Sequence of chain 35.B:
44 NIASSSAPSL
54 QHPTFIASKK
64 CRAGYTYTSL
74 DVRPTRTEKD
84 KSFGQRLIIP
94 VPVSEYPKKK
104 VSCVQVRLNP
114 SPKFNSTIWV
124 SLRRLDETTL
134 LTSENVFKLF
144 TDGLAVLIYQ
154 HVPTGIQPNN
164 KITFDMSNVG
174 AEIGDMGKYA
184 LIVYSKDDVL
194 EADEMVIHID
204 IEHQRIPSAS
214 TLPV

Binding-site contacts:
Ligand atom OP1 contacts residue ARG208 of chain 34.C at 4.1 Å.
Ligand atom O2' contacts residue GLY67 of chain 35.B at 3.3 Å (h-bond).
Ligand atom N3 contacts residue ARG65 of chain 35.B at 4.1 Å.
Ligand atom O2' contacts residue ARG208 of chain 35.B at 4.1 Å.
Ligand atom P contacts residue ARG208 of chain 34.C at 4.5 Å.
Ligand atom O2' contacts residue ARG65 of chain 35.B at 4.3 Å.
Ligand atom O5' contacts residue ARG208 of chain 34.C at 4.0 Å.
Ligand atom OP1 contacts residue SER211 of chain 35.B at 4.3 Å.
Ligand atom OP1 contacts residue ARG208 of chain 35.B at 4.1 Å.
Ligand atom C1' contacts residue GLY67 of chain 35.B at 4.4 Å.
Ligand atom O2' contacts residue ALA66 of chain 35.B at 3.6 Å.
Ligand atom OP2 contacts residue ARG208 of chain 34.C at 4.4 Å.

The protein below binds the small molecule below.
Small molecule (SMILES): Nc1ncnc2c1ncn2[C@@H]1O[C@H](CO[P](=O)(O)O[C@H]2[C@@H](O)[C@H](n3cnc4c(N)ncnc43)O[C@@H]2CO[P](=O)(O)O[C@H]2[C@@H](O)[C@H](n3cnc4c(N)ncnc43)O[C@@H]2CO)[C@@H](O)[C@H]1O

Sequence of chain 34.C:
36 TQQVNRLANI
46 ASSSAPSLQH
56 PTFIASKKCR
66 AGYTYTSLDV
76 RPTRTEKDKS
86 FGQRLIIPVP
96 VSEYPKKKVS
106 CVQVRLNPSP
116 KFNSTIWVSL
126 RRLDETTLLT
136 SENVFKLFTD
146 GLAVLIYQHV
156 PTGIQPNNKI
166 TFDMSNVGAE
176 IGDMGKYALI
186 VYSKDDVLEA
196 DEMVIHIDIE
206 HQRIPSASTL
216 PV